Sequence of chain 1.D:
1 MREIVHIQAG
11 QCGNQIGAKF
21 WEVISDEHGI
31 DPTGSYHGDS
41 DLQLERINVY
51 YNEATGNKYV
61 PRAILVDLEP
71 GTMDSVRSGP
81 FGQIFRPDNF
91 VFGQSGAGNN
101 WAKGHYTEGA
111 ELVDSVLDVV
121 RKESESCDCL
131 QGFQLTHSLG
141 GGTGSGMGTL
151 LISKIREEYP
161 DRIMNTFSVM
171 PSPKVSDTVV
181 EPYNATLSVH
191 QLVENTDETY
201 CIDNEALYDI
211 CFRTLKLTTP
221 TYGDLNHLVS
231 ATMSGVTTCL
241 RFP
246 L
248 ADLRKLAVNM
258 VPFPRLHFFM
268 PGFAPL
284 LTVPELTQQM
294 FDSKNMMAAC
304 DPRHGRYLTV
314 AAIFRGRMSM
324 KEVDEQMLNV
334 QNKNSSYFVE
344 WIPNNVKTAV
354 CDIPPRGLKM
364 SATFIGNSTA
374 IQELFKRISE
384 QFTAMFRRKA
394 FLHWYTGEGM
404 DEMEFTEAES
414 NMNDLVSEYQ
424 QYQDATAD

Binding-site contacts:
Ligand atom C22 contacts residue VAL313 of chain 1.D at 3.2 Å (hydrophobic).
Ligand atom C17 contacts residue ASN256 of chain 1.D at 3.0 Å.
Ligand atom C8 contacts residue LEU253 of chain 1.D at 3.2 Å (hydrophobic).
Ligand atom C2 contacts residue ASN256 of chain 1.D at 3.1 Å.
Ligand atom C17 contacts residue LYS350 of chain 1.D at 3.1 Å.
Ligand atom O25 contacts residue ILE316 of chain 1.D at 3.1 Å.
Ligand atom C31 contacts residue THR179 of chain 1.C at 3.6 Å.
Ligand atom O21 contacts residue VAL181 of chain 1.C at 3.2 Å.
Ligand atom N32 contacts residue THR179 of chain 1.C at 3.1 Å (h-bond).
Ligand atom N35 contacts residue ALA180 of chain 1.C at 3.1 Å (h-bond).
Ligand atom C31 contacts residue ALA180 of chain 1.C at 3.4 Å (hydrophobic).
Ligand atom C29 contacts residue ALA352 of chain 1.D at 3.6 Å (hydrophobic).
Ligand atom N33 contacts residue THR179 of chain 1.C at 3.4 Å (h-bond).
Ligand atom C29 contacts residue LYS350 of chain 1.D at 3.4 Å.
Ligand atom C27 contacts residue LEU240 of chain 1.D at 3.5 Å (hydrophobic).
Ligand atom C34 contacts residue ALA180 of chain 1.C at 3.3 Å (hydrophobic).
Ligand atom C28 contacts residue MG1 of chain 1.DA at 2.3 Å.
Ligand atom C15 contacts residue LEU246 of chain 1.D at 3.6 Å (hydrophobic).
Ligand atom C5 contacts residue LYS252 of chain 1.D at 3.4 Å.
Ligand atom C13 contacts residue ALA248 of chain 1.D at 3.5 Å (hydrophobic).
Ligand atom O21 contacts residue LYS350 of chain 1.D at 3.1 Å.
Ligand atom O25 contacts residue MG1 of chain 1.DA at 3.5 Å.
Ligand atom N35 contacts residue ASN101 of chain 1.C at 3.4 Å (h-bond).
Ligand atom O23 contacts residue MET257 of chain 1.D at 3.5 Å (h-bond).
Ligand atom C4 contacts residue ASN256 of chain 1.D at 3.5 Å.
Ligand atom C22 contacts residue ASN256 of chain 1.D at 3.5 Å.
Ligand atom C18 contacts residue ASN256 of chain 1.D at 3.2 Å.
Ligand atom O26 contacts residue ALA352 of chain 1.D at 3.5 Å.
Ligand atom C1 contacts residue ASN256 of chain 1.D at 3.4 Å.
Ligand atom C18 contacts residue LYS350 of chain 1.D at 3.1 Å.
Ligand atom N32 contacts residue SER178 of chain 1.C at 3.5 Å.
Ligand atom O14 contacts residue ALA248 of chain 1.D at 3.5 Å.
Ligand atom C22 contacts residue ASN348 of chain 1.D at 3.2 Å.
Ligand atom C19 contacts residue ASN256 of chain 1.D at 3.5 Å.
Ligand atom C3 contacts residue ASN256 of chain 1.D at 3.2 Å.
Ligand atom O16 contacts residue ALA248 of chain 1.D at 2.8 Å.
Ligand atom O14 contacts residue LEU246 of chain 1.D at 3.1 Å.
Ligand atom C28 contacts residue ILE316 of chain 1.D at 3.0 Å (hydrophobic).
Ligand atom O23 contacts residue VAL313 of chain 1.D at 3.1 Å (h-bond).
Ligand atom C27 contacts residue ALA248 of chain 1.D at 3.5 Å (hydrophobic).

This small molecule binds to this protein.
Small molecule (SMILES): COc1cc([C@@H]2c3cc4c(cc3[C@H](Sc3nnc[nH]3)[C@@H]3COC(=O)[C@H]23)OCO4)cc(OC)c1OC

Sequence of chain 1.C:
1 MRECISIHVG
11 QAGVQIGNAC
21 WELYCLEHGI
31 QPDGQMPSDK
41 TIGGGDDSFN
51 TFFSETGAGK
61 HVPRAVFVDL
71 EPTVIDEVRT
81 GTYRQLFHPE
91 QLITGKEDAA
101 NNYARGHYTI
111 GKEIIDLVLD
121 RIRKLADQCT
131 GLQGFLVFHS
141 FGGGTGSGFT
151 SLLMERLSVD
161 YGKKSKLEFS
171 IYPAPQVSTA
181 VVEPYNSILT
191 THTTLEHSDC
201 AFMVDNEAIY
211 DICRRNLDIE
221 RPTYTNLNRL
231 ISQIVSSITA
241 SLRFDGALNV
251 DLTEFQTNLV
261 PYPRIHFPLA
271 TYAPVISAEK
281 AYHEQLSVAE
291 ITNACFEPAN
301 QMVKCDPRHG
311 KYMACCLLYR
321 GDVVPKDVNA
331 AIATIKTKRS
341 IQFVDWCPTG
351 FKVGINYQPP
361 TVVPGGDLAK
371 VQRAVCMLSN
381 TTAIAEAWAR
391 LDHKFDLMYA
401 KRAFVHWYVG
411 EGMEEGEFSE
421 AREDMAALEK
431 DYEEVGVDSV